The protein below binds the small molecule below.
Small molecule (SMILES): CC[C@H](C)[C@H](N)C(=O)N[C@@H](CC(C)C)C(=O)N1CCC[C@H]1C(=O)N[C@@H](CCSC)C(=O)N[C@@H](Cc1ccc(O)cc1)C(=O)N[C@@H](CCCCN)C(=O)N[C@@H](CC(C)C)C(=O)N[C@@H](CO)C(=O)N1CCC[C@H]1C=O

Sequence of chain 6.QA:
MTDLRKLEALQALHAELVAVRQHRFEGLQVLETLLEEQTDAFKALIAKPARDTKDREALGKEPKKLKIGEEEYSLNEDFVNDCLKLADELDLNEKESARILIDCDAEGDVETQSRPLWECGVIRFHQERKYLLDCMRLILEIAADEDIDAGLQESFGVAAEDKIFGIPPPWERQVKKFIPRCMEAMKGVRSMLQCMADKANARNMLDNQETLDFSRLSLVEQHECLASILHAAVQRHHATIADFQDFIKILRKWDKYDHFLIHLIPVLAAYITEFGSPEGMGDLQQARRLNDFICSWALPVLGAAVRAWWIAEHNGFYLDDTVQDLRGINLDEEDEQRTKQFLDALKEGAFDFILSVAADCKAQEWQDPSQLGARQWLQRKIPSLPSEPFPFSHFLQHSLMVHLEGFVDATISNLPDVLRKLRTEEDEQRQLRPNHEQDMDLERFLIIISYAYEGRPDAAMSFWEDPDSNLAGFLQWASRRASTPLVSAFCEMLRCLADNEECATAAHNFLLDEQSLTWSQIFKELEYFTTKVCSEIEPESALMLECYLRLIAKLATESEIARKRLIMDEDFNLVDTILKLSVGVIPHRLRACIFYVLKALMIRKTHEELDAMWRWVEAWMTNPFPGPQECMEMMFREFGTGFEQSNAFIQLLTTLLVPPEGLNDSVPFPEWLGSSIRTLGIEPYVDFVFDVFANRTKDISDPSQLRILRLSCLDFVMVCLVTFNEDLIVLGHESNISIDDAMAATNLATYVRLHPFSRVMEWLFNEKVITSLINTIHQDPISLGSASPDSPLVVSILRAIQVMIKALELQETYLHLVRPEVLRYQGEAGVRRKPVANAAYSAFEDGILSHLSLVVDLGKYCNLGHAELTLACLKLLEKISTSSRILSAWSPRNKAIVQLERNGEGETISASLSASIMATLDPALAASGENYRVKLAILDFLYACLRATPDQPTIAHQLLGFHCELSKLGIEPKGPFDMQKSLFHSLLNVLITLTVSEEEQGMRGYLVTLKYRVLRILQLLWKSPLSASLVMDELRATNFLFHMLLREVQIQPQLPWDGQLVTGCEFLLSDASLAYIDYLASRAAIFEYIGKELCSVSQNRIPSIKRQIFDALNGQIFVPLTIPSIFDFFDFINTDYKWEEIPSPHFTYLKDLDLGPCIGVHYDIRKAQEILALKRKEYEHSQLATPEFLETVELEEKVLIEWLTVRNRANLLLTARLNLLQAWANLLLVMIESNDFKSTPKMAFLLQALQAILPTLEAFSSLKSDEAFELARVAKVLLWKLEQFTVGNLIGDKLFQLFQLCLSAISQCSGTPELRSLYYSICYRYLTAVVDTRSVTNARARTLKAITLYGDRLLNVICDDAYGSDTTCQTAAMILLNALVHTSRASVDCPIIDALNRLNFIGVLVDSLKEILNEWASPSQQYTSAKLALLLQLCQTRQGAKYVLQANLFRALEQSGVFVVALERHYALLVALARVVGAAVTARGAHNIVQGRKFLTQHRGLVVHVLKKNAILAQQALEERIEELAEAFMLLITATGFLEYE

Binding-site contacts:
Ligand atom CD2 contacts residue GLN1063 of chain 6.QA at 3.6 Å.
Ligand atom SD contacts residue ASN1072 of chain 6.QA at 3.7 Å.
Ligand atom CD2 contacts residue ALA1120 of chain 6.QA at 3.5 Å (hydrophobic).
Ligand atom CD2 contacts residue HIS1126 of chain 6.QA at 3.4 Å.
Ligand atom CD1 contacts residue PHE1125 of chain 6.QA at 3.6 Å (hydrophobic).
Ligand atom CE1 contacts residue THR1121 of chain 6.QA at 3.9 Å.
Ligand atom CB contacts residue GLN1063 of chain 6.QA at 4.5 Å.
Ligand atom OH contacts residue HIS1068 of chain 6.QA at 3.8 Å.
Ligand atom CG2 contacts residue GLN1063 of chain 6.QA at 3.3 Å.
Ligand atom CD1 contacts residue ALA1120 of chain 6.QA at 4.3 Å (hydrophobic).
Ligand atom CG contacts residue ALA1120 of chain 6.QA at 4.4 Å (hydrophobic).
Ligand atom CG contacts residue ASN1072 of chain 6.QA at 4.2 Å.
Ligand atom CE1 contacts residue ASN1072 of chain 6.QA at 3.3 Å.
Ligand atom CZ contacts residue ASN1072 of chain 6.QA at 3.5 Å.
Ligand atom CD2 contacts residue THR1121 of chain 6.QA at 4.3 Å.
Ligand atom CE2 contacts residue GLN1063 of chain 6.QA at 3.3 Å.
Ligand atom OH contacts residue ASN1072 of chain 6.QA at 3.1 Å (h-bond).
Ligand atom CD2 contacts residue THR1121 of chain 6.QA at 4.0 Å.
Ligand atom O contacts residue VAL1202 of chain 6.QA at 3.2 Å.
Ligand atom CA contacts residue GLN1063 of chain 6.QA at 4.3 Å.
Ligand atom CA contacts residue HIS1126 of chain 6.QA at 4.3 Å.
Ligand atom CD1 contacts residue THR1121 of chain 6.QA at 3.0 Å.
Ligand atom CB contacts residue THR1121 of chain 6.QA at 3.3 Å.
Ligand atom CD2 contacts residue PHE1125 of chain 6.QA at 4.2 Å (hydrophobic).
Ligand atom C contacts residue GLN1063 of chain 6.QA at 3.9 Å.
Ligand atom C contacts residue VAL1202 of chain 6.QA at 4.2 Å (hydrophobic).
Ligand atom O contacts residue HIS1126 of chain 6.QA at 3.3 Å (h-bond).
Ligand atom O contacts residue GLN1063 of chain 6.QA at 2.9 Å (h-bond).
Ligand atom OH contacts residue GLN1063 of chain 6.QA at 3.7 Å.
Ligand atom CG contacts residue HIS1126 of chain 6.QA at 4.3 Å.
Ligand atom CZ contacts residue GLN1063 of chain 6.QA at 4.1 Å.
Ligand atom CE2 contacts residue ASN1072 of chain 6.QA at 4.4 Å.
Ligand atom CD1 contacts residue GLN1063 of chain 6.QA at 3.8 Å.
Ligand atom CD2 contacts residue LEU1129 of chain 6.QA at 4.2 Å (hydrophobic).
Ligand atom O contacts residue THR1121 of chain 6.QA at 4.0 Å.
Ligand atom CD1 contacts residue ASN1072 of chain 6.QA at 4.0 Å.
Ligand atom CG contacts residue THR1121 of chain 6.QA at 3.3 Å.
Ligand atom CG contacts residue GLN1063 of chain 6.QA at 4.3 Å.
Ligand atom CD1 contacts residue ASN1122 of chain 6.QA at 4.3 Å.
Ligand atom C contacts residue HIS1126 of chain 6.QA at 4.0 Å.